Sequence of chain 1.F:
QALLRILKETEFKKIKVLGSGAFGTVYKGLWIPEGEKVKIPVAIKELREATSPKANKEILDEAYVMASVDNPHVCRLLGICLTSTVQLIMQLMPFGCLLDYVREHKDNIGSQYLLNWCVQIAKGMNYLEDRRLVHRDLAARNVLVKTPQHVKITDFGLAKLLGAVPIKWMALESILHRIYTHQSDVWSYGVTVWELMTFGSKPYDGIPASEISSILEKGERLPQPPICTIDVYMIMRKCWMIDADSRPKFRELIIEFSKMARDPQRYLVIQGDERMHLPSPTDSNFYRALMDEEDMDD

A small-molecule ligand and the protein it binds are described below.
Small molecule (SMILES): O=C(Nc1nccs1)[C@@H](c1cc(F)ccc1O)N1Cc2ccc(-c3ccc(N4CCNCC4)cc3)cc2C1=O

Binding-site contacts:
Ligand atom C07 contacts residue LYS54 of chain 1.F at 3.4 Å.
Ligand atom C37 contacts residue MET75 of chain 1.F at 3.7 Å (hydrophobic).
Ligand atom C12 contacts residue LEU97 of chain 1.F at 3.6 Å (hydrophobic).
Ligand atom C13 contacts residue LEU167 of chain 1.F at 3.5 Å (hydrophobic).
Ligand atom C09 contacts residue ASP164 of chain 1.F at 3.0 Å.
Ligand atom F35 contacts residue MET99 of chain 1.F at 3.6 Å.
Ligand atom C26 contacts residue LEU56 of chain 1.F at 3.7 Å (hydrophobic).
Ligand atom C25 contacts residue ILE68 of chain 1.F at 3.6 Å (hydrophobic).
Ligand atom N03 contacts residue LYS54 of chain 1.F at 3.7 Å.
Ligand atom C07 contacts residue ALA52 of chain 1.F at 3.4 Å (hydrophobic).
Ligand atom C26 contacts residue ILE68 of chain 1.F at 3.5 Å (hydrophobic).
Ligand atom N03 contacts residue ASP164 of chain 1.F at 2.7 Å (salt-bridge).
Ligand atom O01 contacts residue LEU86 of chain 1.F at 3.7 Å.
Ligand atom C02 contacts residue ASP164 of chain 1.F at 3.3 Å.
Ligand atom F35 contacts residue ARG85 of chain 1.F at 3.0 Å.
Ligand atom F35 contacts residue LEU86 of chain 1.F at 2.9 Å.
Ligand atom C06 contacts residue ANP1 of chain 1.W at 3.6 Å.
Ligand atom C07 contacts residue MET99 of chain 1.F at 3.6 Å (hydrophobic).
Ligand atom C38 contacts residue PHE165 of chain 1.F at 3.5 Å (hydrophobic).
Ligand atom N05 contacts residue MET99 of chain 1.F at 3.5 Å (h-bond).
Ligand atom O39 contacts residue LEU167 of chain 1.F at 3.2 Å.
Ligand atom S08 contacts residue LYS54 of chain 1.F at 3.5 Å.
Ligand atom C04 contacts residue MET99 of chain 1.F at 3.6 Å (hydrophobic).
Ligand atom O39 contacts residue PHE165 of chain 1.F at 2.7 Å (h-bond).
Ligand atom O31 contacts residue LYS54 of chain 1.F at 3.5 Å (salt-bridge).
Ligand atom C29 contacts residue LEU97 of chain 1.F at 3.6 Å (hydrophobic).
Ligand atom C38 contacts residue ASP164 of chain 1.F at 3.4 Å.
Ligand atom O39 contacts residue ASP164 of chain 1.F at 3.3 Å.
Ligand atom C34 contacts residue LEU86 of chain 1.F at 3.6 Å (hydrophobic).
Ligand atom O01 contacts residue LEU97 of chain 1.F at 3.5 Å.
Ligand atom N22 contacts residue GLU58 of chain 1.F at 3.2 Å (salt-bridge).
Ligand atom C12 contacts residue LEU167 of chain 1.F at 3.7 Å (hydrophobic).
Ligand atom O31 contacts residue LEU167 of chain 1.F at 3.6 Å.
Ligand atom C36 contacts residue PHE165 of chain 1.F at 3.4 Å (hydrophobic).
Ligand atom C32 contacts residue ASP164 of chain 1.F at 3.4 Å.
Ligand atom N05 contacts residue ANP1 of chain 1.W at 3.7 Å.
Ligand atom C36 contacts residue CYS84 of chain 1.F at 3.7 Å (hydrophobic).
Ligand atom C04 contacts residue ASP164 of chain 1.F at 3.7 Å.
Ligand atom C30 contacts residue MET75 of chain 1.F at 3.7 Å (hydrophobic).
Ligand atom C37 contacts residue PHE165 of chain 1.F at 3.5 Å (hydrophobic).